This protein binds this small molecule.
Small molecule (SMILES): COc1ccc(C2(c3cc(-c4cn(C)nc4C)[nH]n3)CC2)cc1

Sequence of chain 1.A:
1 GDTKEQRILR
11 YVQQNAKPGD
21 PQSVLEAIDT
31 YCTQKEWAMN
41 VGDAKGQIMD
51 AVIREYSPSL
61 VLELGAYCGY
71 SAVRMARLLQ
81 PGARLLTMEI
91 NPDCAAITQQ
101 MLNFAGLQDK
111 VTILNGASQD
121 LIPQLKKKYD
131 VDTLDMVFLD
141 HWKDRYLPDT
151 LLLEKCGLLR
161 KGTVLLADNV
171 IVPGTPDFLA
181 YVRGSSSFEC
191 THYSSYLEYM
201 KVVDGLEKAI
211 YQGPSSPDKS

Binding-site contacts:
Ligand atom N12 contacts residue ILE90 of chain 1.A at 3.1 Å (h-bond).
Ligand atom C04 contacts residue TRP142 of chain 1.A at 3.5 Å (hydrophobic).
Ligand atom C20 contacts residue HIS141 of chain 1.A at 3.9 Å.
Ligand atom N07 contacts residue HIS141 of chain 1.A at 3.9 Å.
Ligand atom C20 contacts residue MET39 of chain 1.A at 3.8 Å (hydrophobic).
Ligand atom C06 contacts residue ILE90 of chain 1.A at 3.8 Å (hydrophobic).
Ligand atom C17 contacts residue TRP142 of chain 1.A at 3.6 Å (hydrophobic).
Ligand atom C19 contacts residue TRP142 of chain 1.A at 3.7 Å (hydrophobic).
Ligand atom C09 contacts residue SER118 of chain 1.A at 3.4 Å.
Ligand atom C19 contacts residue MET39 of chain 1.A at 3.9 Å (hydrophobic).
Ligand atom N08 contacts residue SER118 of chain 1.A at 3.6 Å.
Ligand atom C06 contacts residue SER118 of chain 1.A at 3.8 Å.
Ligand atom C21 contacts residue MET39 of chain 1.A at 3.8 Å (hydrophobic).
Ligand atom C01 contacts residue ASN40 of chain 1.A at 3.5 Å.
Ligand atom N13 contacts residue ILE90 of chain 1.A at 3.8 Å.
Ligand atom C03 contacts residue TYR67 of chain 1.A at 3.7 Å (hydrophobic).
Ligand atom C09 contacts residue ARG145 of chain 1.A at 3.7 Å.
Ligand atom N13 contacts residue GLU89 of chain 1.A at 2.8 Å (salt-bridge).
Ligand atom C03 contacts residue GLU89 of chain 1.A at 3.6 Å.
Ligand atom C01 contacts residue TYR67 of chain 1.A at 3.7 Å (hydrophobic).
Ligand atom C18 contacts residue TRP142 of chain 1.A at 3.5 Å (hydrophobic).
Ligand atom N12 contacts residue GLU89 of chain 1.A at 3.5 Å (salt-bridge).
Ligand atom N07 contacts residue ALA117 of chain 1.A at 3.7 Å.
Ligand atom N13 contacts residue GLY65 of chain 1.A at 3.5 Å.
Ligand atom N07 contacts residue SER118 of chain 1.A at 2.9 Å (h-bond).
Ligand atom N12 contacts residue GLY65 of chain 1.A at 3.7 Å.
Ligand atom C05 contacts residue ILE90 of chain 1.A at 3.6 Å (hydrophobic).
Ligand atom C09 contacts residue GLN119 of chain 1.A at 3.5 Å.
Ligand atom C21 contacts residue HIS141 of chain 1.A at 3.8 Å.
Ligand atom C15 contacts residue TRP142 of chain 1.A at 3.6 Å (hydrophobic).
Ligand atom C10 contacts residue GLY116 of chain 1.A at 3.5 Å.
Ligand atom C05 contacts residue HIS141 of chain 1.A at 3.7 Å.
Ligand atom C20 contacts residue TRP142 of chain 1.A at 3.8 Å (hydrophobic).
Ligand atom C10 contacts residue MET88 of chain 1.A at 3.7 Å (hydrophobic).
Ligand atom C10 contacts residue ILE90 of chain 1.A at 3.8 Å (hydrophobic).
Ligand atom C15 contacts residue HIS141 of chain 1.A at 3.4 Å.
Ligand atom C11 contacts residue ILE90 of chain 1.A at 3.4 Å (hydrophobic).
Ligand atom C09 contacts residue TRP142 of chain 1.A at 3.7 Å (hydrophobic).
Ligand atom C11 contacts residue HIS141 of chain 1.A at 3.6 Å.
Ligand atom C14 contacts residue GLU89 of chain 1.A at 3.9 Å.